Sequence of chain 4.A:
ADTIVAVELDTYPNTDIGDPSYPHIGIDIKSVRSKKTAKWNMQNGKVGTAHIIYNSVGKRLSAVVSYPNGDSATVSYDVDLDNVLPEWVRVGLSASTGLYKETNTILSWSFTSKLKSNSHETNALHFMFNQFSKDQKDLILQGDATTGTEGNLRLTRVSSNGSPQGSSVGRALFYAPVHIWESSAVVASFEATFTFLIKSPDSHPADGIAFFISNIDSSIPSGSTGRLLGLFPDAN

This protein binds this small molecule.
Small molecule (SMILES): Nc1ncnc2[nH]cnc12

Binding-site contacts:
Ligand atom N3 contacts residue ILE17 of chain 4.A at 4.2 Å.
Ligand atom C2 contacts residue ILE17 of chain 4.A at 4.4 Å (hydrophobic).
Ligand atom C2 contacts residue ASN14 of chain 4.A at 3.1 Å.
Ligand atom C6 contacts residue THR15 of chain 4.A at 4.4 Å.
Ligand atom N7 contacts residue ASN14 of chain 4.A at 3.5 Å (h-bond).
Ligand atom C6 contacts residue ASP16 of chain 4.A at 4.3 Å.
Ligand atom N1 contacts residue ASN14 of chain 4.A at 3.4 Å.
Ligand atom C2 contacts residue ASP16 of chain 4.A at 3.0 Å.
Ligand atom C6 contacts residue TYR12 of chain 4.A at 4.2 Å (hydrophobic).
Ligand atom C4 contacts residue ARG228 of chain 4.A at 3.2 Å.
Ligand atom C8 contacts residue ASN14 of chain 4.A at 3.5 Å.
Ligand atom N3 contacts residue THR15 of chain 4.A at 4.0 Å.
Ligand atom N6 contacts residue TYR12 of chain 4.A at 3.2 Å (h-bond).
Ligand atom N3 contacts residue ASP16 of chain 4.A at 3.4 Å.
Ligand atom C5 contacts residue ASN14 of chain 4.A at 3.4 Å.
Ligand atom C4 contacts residue ASN14 of chain 4.A at 3.5 Å.
Ligand atom C6 contacts residue ASN14 of chain 4.A at 3.9 Å.
Ligand atom N1 contacts residue ASP16 of chain 4.A at 3.6 Å.
Ligand atom N3 contacts residue ARG228 of chain 4.A at 3.4 Å (salt-bridge).
Ligand atom N1 contacts residue PRO13 of chain 4.A at 4.0 Å.
Ligand atom C6 contacts residue PRO13 of chain 4.A at 4.2 Å (hydrophobic).
Ligand atom C4 contacts residue ASP16 of chain 4.A at 4.2 Å.
Ligand atom C2 contacts residue THR15 of chain 4.A at 3.0 Å.
Ligand atom N3 contacts residue ASN14 of chain 4.A at 3.5 Å.
Ligand atom C8 contacts residue ARG228 of chain 4.A at 3.7 Å.
Ligand atom N7 contacts residue TYR12 of chain 4.A at 4.4 Å.
Ligand atom N9 contacts residue ASN14 of chain 4.A at 3.6 Å (h-bond).
Ligand atom C5 contacts residue TYR12 of chain 4.A at 4.4 Å (hydrophobic).
Ligand atom N9 contacts residue ARG228 of chain 4.A at 2.6 Å (salt-bridge).
Ligand atom N1 contacts residue THR15 of chain 4.A at 3.3 Å (h-bond).
Ligand atom N6 contacts residue PRO13 of chain 4.A at 4.1 Å.